Sequence of chain 1.A:
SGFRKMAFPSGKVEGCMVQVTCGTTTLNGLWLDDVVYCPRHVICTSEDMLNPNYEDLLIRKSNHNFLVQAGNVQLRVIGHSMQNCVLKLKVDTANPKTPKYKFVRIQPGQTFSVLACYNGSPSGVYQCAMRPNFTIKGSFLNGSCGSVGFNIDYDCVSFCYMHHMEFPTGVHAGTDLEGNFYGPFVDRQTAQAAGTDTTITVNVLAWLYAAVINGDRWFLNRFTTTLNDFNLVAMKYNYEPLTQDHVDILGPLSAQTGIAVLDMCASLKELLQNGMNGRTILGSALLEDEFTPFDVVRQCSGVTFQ

The small molecule below binds the protein below.
Small molecule (SMILES): [H]/N=C/[C@H](C[C@@H]1CCNC1=O)NC(=O)[C@@H]1[C@@H]2[C@H](CN1C(=O)[C@@H](NC(=O)C(F)(F)F)C(C)(C)C)C2(C)C

Sequence of chain 2.A:
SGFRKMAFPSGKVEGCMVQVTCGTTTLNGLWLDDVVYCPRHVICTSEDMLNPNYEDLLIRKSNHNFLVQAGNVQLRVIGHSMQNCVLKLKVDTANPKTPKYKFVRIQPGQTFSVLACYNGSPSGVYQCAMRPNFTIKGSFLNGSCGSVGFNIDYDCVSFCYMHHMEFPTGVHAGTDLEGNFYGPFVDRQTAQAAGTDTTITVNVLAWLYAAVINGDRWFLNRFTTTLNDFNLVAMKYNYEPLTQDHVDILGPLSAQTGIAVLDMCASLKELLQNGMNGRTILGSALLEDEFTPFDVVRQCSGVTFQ

Binding-site contacts:
Ligand atom N4 contacts residue GLU166 of chain 1.A at 2.7 Å (salt-bridge).
Ligand atom C23 contacts residue GLU166 of chain 1.A at 3.3 Å.
Ligand atom C21 contacts residue GLU166 of chain 1.A at 3.6 Å.
Ligand atom N2 contacts residue GLU166 of chain 1.A at 2.8 Å (salt-bridge).
Ligand atom O1 contacts residue GLU166 of chain 1.A at 3.3 Å.
Ligand atom C22 contacts residue GLU166 of chain 1.A at 3.5 Å.
Ligand atom C10 contacts residue GLN189 of chain 1.A at 3.4 Å.
Ligand atom C20 contacts residue HIS41 of chain 1.A at 3.6 Å.
Ligand atom F3 contacts residue PHE167 of chain 1.A at 3.3 Å.
Ligand atom O1 contacts residue HIS163 of chain 1.A at 2.7 Å (h-bond).
Ligand atom C22 contacts residue PHE167 of chain 1.A at 3.5 Å (hydrophobic).
Ligand atom N5 contacts residue SER144 of chain 1.A at 3.4 Å (h-bond).
Ligand atom O4 contacts residue GLN189 of chain 1.A at 3.2 Å.
Ligand atom C8 contacts residue GLU166 of chain 1.A at 3.4 Å.
Ligand atom C9 contacts residue HIS164 of chain 1.A at 3.5 Å.
Ligand atom F2 contacts residue PHE167 of chain 1.A at 3.1 Å.
Ligand atom F3 contacts residue MET165 of chain 1.A at 3.1 Å.
Ligand atom C22 contacts residue MET165 of chain 1.A at 3.5 Å (hydrophobic).
Ligand atom C4 contacts residue SER144 of chain 1.A at 3.7 Å.
Ligand atom N5 contacts residue GLY143 of chain 1.A at 3.5 Å (h-bond).
Ligand atom C2 contacts residue CYS145 of chain 1.A at 2.7 Å (hydrophobic).
Ligand atom F3 contacts residue THR190 of chain 1.A at 3.1 Å.
Ligand atom C3 contacts residue CYS145 of chain 1.A at 1.8 Å (hydrophobic).
Ligand atom N1 contacts residue HIS164 of chain 1.A at 2.9 Å (h-bond).
Ligand atom F1 contacts residue PRO168 of chain 1.A at 3.3 Å.
Ligand atom N1 contacts residue CYS145 of chain 1.A at 2.9 Å (h-bond).
Ligand atom N5 contacts residue CYS145 of chain 1.A at 2.7 Å (h-bond).
Ligand atom C4 contacts residue CYS145 of chain 1.A at 3.2 Å (hydrophobic).
Ligand atom N2 contacts residue PHE140 of chain 1.A at 3.4 Å (h-bond).
Ligand atom F1 contacts residue GLU166 of chain 1.A at 3.3 Å.
Ligand atom C20 contacts residue TYR54 of chain 1.A at 3.6 Å (hydrophobic).
Ligand atom C6 contacts residue ASN142 of chain 1.A at 3.6 Å.
Ligand atom F1 contacts residue PHE167 of chain 1.A at 3.3 Å.
Ligand atom O1 contacts residue PHE140 of chain 1.A at 3.5 Å.
Ligand atom F2 contacts residue GLU166 of chain 1.A at 3.0 Å.
Ligand atom C20 contacts residue MET49 of chain 1.A at 3.6 Å (hydrophobic).
Ligand atom O3 contacts residue MET165 of chain 1.A at 3.3 Å.
Ligand atom O3 contacts residue GLU166 of chain 1.A at 2.8 Å (salt-bridge).
Ligand atom F2 contacts residue MET165 of chain 1.A at 3.1 Å.
Ligand atom O1 contacts residue HIS172 of chain 1.A at 3.5 Å.